Sequence of chain 1.A:
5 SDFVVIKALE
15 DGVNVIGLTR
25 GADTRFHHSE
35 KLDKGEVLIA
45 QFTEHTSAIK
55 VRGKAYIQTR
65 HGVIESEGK

Sequence of chain 1.K:
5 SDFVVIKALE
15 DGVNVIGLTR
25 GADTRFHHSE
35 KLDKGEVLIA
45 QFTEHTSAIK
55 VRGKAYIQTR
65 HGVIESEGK

The small molecule below binds the protein below.
Small molecule (SMILES): N[C@@H](Cc1c[nH]c2ccccc12)C(=O)O

Binding-site contacts:
Ligand atom CG contacts residue SER51 of chain 1.K at 3.8 Å.
Ligand atom OXT contacts residue GLY25 of chain 1.K at 4.0 Å.
Ligand atom CH2 contacts residue GLY21 of chain 1.A at 3.6 Å.
Ligand atom CB contacts residue SER51 of chain 1.K at 3.3 Å.
Ligand atom NE1 contacts residue GLN45 of chain 1.A at 2.9 Å (h-bond).
Ligand atom CA contacts residue THR23 of chain 1.K at 3.8 Å.
Ligand atom CB contacts residue THR23 of chain 1.K at 3.8 Å.
Ligand atom CA contacts residue GLY25 of chain 1.K at 3.5 Å.
Ligand atom OXT contacts residue THR47 of chain 1.A at 2.5 Å (h-bond).
Ligand atom O contacts residue THR23 of chain 1.K at 4.0 Å.
Ligand atom CZ2 contacts residue ALA44 of chain 1.A at 4.1 Å (hydrophobic).
Ligand atom O contacts residue ARG24 of chain 1.K at 3.5 Å.
Ligand atom CD2 contacts residue THR50 of chain 1.A at 4.1 Å.
Ligand atom CE3 contacts residue HIS32 of chain 1.A at 3.9 Å.
Ligand atom CA contacts residue THR28 of chain 1.K at 3.2 Å.
Ligand atom CD1 contacts residue SER51 of chain 1.K at 3.5 Å.
Ligand atom OXT contacts residue HIS49 of chain 1.A at 3.8 Å.
Ligand atom CZ3 contacts residue GLY21 of chain 1.A at 3.7 Å.
Ligand atom OXT contacts residue THR50 of chain 1.A at 2.8 Å (h-bond).
Ligand atom C contacts residue GLY25 of chain 1.K at 3.5 Å.
Ligand atom CD1 contacts residue THR47 of chain 1.A at 3.7 Å.
Ligand atom N contacts residue ARG24 of chain 1.K at 4.0 Å.
Ligand atom N contacts residue ASP27 of chain 1.K at 3.1 Å (salt-bridge).
Ligand atom CZ2 contacts residue ILE53 of chain 1.A at 3.9 Å (hydrophobic).
Ligand atom C contacts residue SER51 of chain 1.K at 3.6 Å.
Ligand atom NE1 contacts residue ALA44 of chain 1.A at 3.9 Å.
Ligand atom O contacts residue GLY25 of chain 1.K at 3.0 Å (h-bond).
Ligand atom N contacts residue GLY25 of chain 1.K at 2.9 Å (h-bond).
Ligand atom CB contacts residue THR28 of chain 1.K at 3.6 Å.
Ligand atom N contacts residue THR28 of chain 1.K at 2.9 Å (h-bond).
Ligand atom CZ2 contacts residue THR50 of chain 1.A at 3.9 Å.
Ligand atom O contacts residue SER51 of chain 1.K at 2.9 Å (h-bond).
Ligand atom C contacts residue THR47 of chain 1.A at 3.4 Å.
Ligand atom CA contacts residue SER51 of chain 1.K at 3.9 Å.
Ligand atom C contacts residue THR50 of chain 1.A at 3.9 Å.
Ligand atom N contacts residue THR23 of chain 1.K at 2.8 Å (h-bond).
Ligand atom CD1 contacts residue GLN45 of chain 1.A at 3.6 Å.
Ligand atom CZ3 contacts residue HIS32 of chain 1.A at 3.9 Å.
Ligand atom O contacts residue THR47 of chain 1.A at 3.6 Å.
Ligand atom CE2 contacts residue GLN45 of chain 1.A at 3.9 Å.